Binding-site contacts:
Ligand atom CAN contacts residue ILE102 of chain 1.G at 4.3 Å (hydrophobic).
Ligand atom CAJ contacts residue ILE102 of chain 1.G at 3.9 Å (hydrophobic).
Ligand atom OAV contacts residue LEU34 of chain 1.E at 3.5 Å.
Ligand atom OAF contacts residue PHE106 of chain 1.G at 3.8 Å.
Ligand atom CAE contacts residue TRP38 of chain 1.E at 4.0 Å (hydrophobic).
Ligand atom CAN contacts residue TRP118 of chain 1.E at 4.1 Å (hydrophobic).
Ligand atom CAL contacts residue TRP118 of chain 1.E at 4.3 Å (hydrophobic).
Ligand atom CAD contacts residue TRP38 of chain 1.E at 4.5 Å (hydrophobic).
Ligand atom CAD contacts residue ARG37 of chain 1.E at 4.4 Å.
Ligand atom CAN contacts residue PHE106 of chain 1.G at 4.3 Å (hydrophobic).
Ligand atom CAZ contacts residue PHE106 of chain 1.G at 3.9 Å (hydrophobic).
Ligand atom OAY contacts residue PHE106 of chain 1.G at 3.6 Å.
Ligand atom CAJ contacts residue TYR117 of chain 1.E at 3.0 Å (hydrophobic).
Ligand atom CAA contacts residue TRP114 of chain 1.E at 4.4 Å (hydrophobic).
Ligand atom OAF contacts residue ARG37 of chain 1.E at 4.2 Å.
Ligand atom CAE contacts residue ARG37 of chain 1.E at 3.9 Å.
Ligand atom CAA contacts residue TYR117 of chain 1.E at 3.4 Å (hydrophobic).
Ligand atom CAA contacts residue ILE102 of chain 1.G at 3.6 Å (hydrophobic).
Ligand atom CAC contacts residue TRP38 of chain 1.E at 2.4 Å (hydrophobic).
Ligand atom CAQ contacts residue PHE106 of chain 1.G at 3.9 Å (hydrophobic).
Ligand atom CBB contacts residue PHE106 of chain 1.G at 3.6 Å (hydrophobic).
Ligand atom CAL contacts residue TYR117 of chain 1.E at 4.4 Å (hydrophobic).
Ligand atom CAN contacts residue TYR122 of chain 1.E at 3.9 Å (hydrophobic).
Ligand atom CAT contacts residue LEU34 of chain 1.E at 3.8 Å (hydrophobic).
Ligand atom CAZ contacts residue LEU34 of chain 1.E at 4.0 Å (hydrophobic).
Ligand atom CAS contacts residue TRP38 of chain 1.E at 4.2 Å (hydrophobic).
Ligand atom CAJ contacts residue TRP118 of chain 1.E at 4.0 Å (hydrophobic).
Ligand atom NBC contacts residue TRP38 of chain 1.E at 3.8 Å.
Ligand atom CAZ contacts residue TYR122 of chain 1.E at 3.6 Å (hydrophobic).
Ligand atom OAV contacts residue PHE106 of chain 1.G at 4.0 Å.
Ligand atom CAT contacts residue ARG37 of chain 1.E at 4.2 Å.
Ligand atom OAF contacts residue TYR122 of chain 1.E at 2.4 Å (h-bond).
Ligand atom OAF contacts residue LEU34 of chain 1.E at 4.4 Å.
Ligand atom OAG contacts residue LEU34 of chain 1.E at 3.8 Å.
Ligand atom CAT contacts residue PHE106 of chain 1.G at 4.2 Å (hydrophobic).

Sequence of chain 1.G:
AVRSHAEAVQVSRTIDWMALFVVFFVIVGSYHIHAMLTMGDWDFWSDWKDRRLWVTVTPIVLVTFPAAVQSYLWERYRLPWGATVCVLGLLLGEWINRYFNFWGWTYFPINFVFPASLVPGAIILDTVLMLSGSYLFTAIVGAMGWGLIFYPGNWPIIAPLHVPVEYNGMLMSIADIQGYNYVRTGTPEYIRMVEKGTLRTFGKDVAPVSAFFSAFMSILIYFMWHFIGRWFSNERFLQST

Sequence of chain 1.E:
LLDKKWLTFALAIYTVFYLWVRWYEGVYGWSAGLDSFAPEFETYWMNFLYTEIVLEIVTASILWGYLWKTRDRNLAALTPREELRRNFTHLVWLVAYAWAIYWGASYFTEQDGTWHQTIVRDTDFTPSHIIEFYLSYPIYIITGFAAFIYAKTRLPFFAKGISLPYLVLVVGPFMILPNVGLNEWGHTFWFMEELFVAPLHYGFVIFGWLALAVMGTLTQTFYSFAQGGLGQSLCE

A small-molecule ligand and the protein it binds are described below.
Small molecule (SMILES): CCCCCC(=O)OC[C@H](COP(=O)(O)OCC[N+](C)(C)C)OC(=O)CCCCC